Binding-site contacts:
Ligand atom S13 contacts residue ASP290 of chain 1.A at 4.1 Å.
Ligand atom N14 contacts residue ASP94 of chain 1.A at 2.8 Å (salt-bridge).
Ligand atom C15 contacts residue ILE180 of chain 1.A at 3.5 Å (hydrophobic).
Ligand atom C15 contacts residue SER97 of chain 1.A at 4.0 Å.
Ligand atom C10 contacts residue ASP94 of chain 1.A at 3.7 Å.
Ligand atom C20 contacts residue PHE170 of chain 1.A at 3.8 Å (hydrophobic).
Ligand atom C12 contacts residue ASP290 of chain 1.A at 3.8 Å.
Ligand atom C17 contacts residue GLY292 of chain 1.A at 3.6 Å.
Ligand atom F22 contacts residue PHE170 of chain 1.A at 3.3 Å.
Ligand atom C19 contacts residue LEU92 of chain 1.A at 4.2 Å (hydrophobic).
Ligand atom C10 contacts residue ILE180 of chain 1.A at 4.2 Å (hydrophobic).
Ligand atom C16 contacts residue ILE180 of chain 1.A at 3.9 Å (hydrophobic).
Ligand atom N14 contacts residue ASP290 of chain 1.A at 2.7 Å (salt-bridge).
Ligand atom N14 contacts residue GLY96 of chain 1.A at 3.9 Å.
Ligand atom N6 contacts residue TYR133 of chain 1.A at 3.7 Å.
Ligand atom C18 contacts residue GLY292 of chain 1.A at 3.6 Å.
Ligand atom F22 contacts residue TYR133 of chain 1.A at 3.3 Å.
Ligand atom C12 contacts residue ASP94 of chain 1.A at 3.6 Å.
Ligand atom C1 contacts residue TYR133 of chain 1.A at 4.0 Å (hydrophobic).
Ligand atom C15 contacts residue TYR133 of chain 1.A at 3.5 Å (hydrophobic).
Ligand atom C3 contacts residue TYR133 of chain 1.A at 4.2 Å (hydrophobic).
Ligand atom C18 contacts residue LEU92 of chain 1.A at 3.5 Å (hydrophobic).
Ligand atom C4 contacts residue TYR133 of chain 1.A at 4.0 Å (hydrophobic).
Ligand atom S13 contacts residue THR293 of chain 1.A at 3.8 Å.
Ligand atom N11 contacts residue ASP94 of chain 1.A at 2.8 Å (salt-bridge).
Ligand atom N14 contacts residue GLY292 of chain 1.A at 3.9 Å.
Ligand atom F23 contacts residue TRP177 of chain 1.A at 3.4 Å.
Ligand atom C21 contacts residue PHE170 of chain 1.A at 3.8 Å (hydrophobic).
Ligand atom O5 contacts residue TYR133 of chain 1.A at 3.8 Å.
Ligand atom O5 contacts residue THR134 of chain 1.A at 3.5 Å (h-bond).
Ligand atom F23 contacts residue PHE170 of chain 1.A at 4.0 Å.
Ligand atom N6 contacts residue THR134 of chain 1.A at 3.2 Å (h-bond).
Ligand atom C9 contacts residue TYR133 of chain 1.A at 3.7 Å (hydrophobic).
Ligand atom C17 contacts residue ILE180 of chain 1.A at 3.9 Å (hydrophobic).
Ligand atom O5 contacts residue GLN135 of chain 1.A at 3.4 Å (h-bond).
Ligand atom N14 contacts residue THR293 of chain 1.A at 3.9 Å.
Ligand atom C2 contacts residue TYR133 of chain 1.A at 4.0 Å (hydrophobic).
Ligand atom C7 contacts residue GLN135 of chain 1.A at 3.6 Å.
Ligand atom C15 contacts residue ASP94 of chain 1.A at 3.5 Å.
Ligand atom C17 contacts residue LEU92 of chain 1.A at 4.1 Å (hydrophobic).

A protein and the small-molecule ligand that binds it are described below.
Small molecule (SMILES): Cc1noc(C)c1[C@@H]1C[C@@](C)(c2ccc(F)cc2F)N=C(N)S1

Sequence of chain 1.A:
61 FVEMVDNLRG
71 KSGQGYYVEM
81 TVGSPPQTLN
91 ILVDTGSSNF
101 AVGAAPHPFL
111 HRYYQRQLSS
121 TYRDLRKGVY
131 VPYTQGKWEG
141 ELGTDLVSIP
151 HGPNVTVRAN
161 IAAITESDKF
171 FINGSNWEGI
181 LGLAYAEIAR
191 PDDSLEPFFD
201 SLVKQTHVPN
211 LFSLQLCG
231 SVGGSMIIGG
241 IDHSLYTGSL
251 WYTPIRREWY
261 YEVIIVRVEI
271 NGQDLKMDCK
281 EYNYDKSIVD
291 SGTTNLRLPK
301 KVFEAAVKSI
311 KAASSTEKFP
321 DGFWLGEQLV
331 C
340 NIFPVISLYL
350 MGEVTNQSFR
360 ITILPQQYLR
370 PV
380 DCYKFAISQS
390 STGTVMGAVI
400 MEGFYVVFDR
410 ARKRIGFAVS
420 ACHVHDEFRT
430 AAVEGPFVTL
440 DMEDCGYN